Sequence of chain 1.A:
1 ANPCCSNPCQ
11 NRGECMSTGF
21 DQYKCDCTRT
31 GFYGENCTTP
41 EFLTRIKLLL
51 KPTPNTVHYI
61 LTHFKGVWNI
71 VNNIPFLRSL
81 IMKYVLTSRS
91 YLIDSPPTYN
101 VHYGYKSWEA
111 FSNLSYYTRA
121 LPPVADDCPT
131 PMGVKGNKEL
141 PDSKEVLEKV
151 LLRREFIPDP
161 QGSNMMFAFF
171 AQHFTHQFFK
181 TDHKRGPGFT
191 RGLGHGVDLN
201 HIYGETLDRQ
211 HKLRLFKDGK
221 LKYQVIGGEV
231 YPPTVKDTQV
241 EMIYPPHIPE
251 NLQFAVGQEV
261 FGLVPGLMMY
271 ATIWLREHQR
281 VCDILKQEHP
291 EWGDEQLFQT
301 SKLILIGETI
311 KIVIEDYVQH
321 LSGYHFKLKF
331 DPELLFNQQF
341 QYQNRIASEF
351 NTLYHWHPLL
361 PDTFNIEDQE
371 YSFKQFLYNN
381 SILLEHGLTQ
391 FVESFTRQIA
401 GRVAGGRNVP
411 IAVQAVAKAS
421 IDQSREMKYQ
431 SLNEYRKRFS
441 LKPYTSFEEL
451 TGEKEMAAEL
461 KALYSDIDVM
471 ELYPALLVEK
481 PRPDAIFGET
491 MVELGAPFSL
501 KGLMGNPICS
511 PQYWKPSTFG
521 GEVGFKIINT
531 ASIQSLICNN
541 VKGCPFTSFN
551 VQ

Binding-site contacts:
Ligand atom C2 contacts residue GLN375 of chain 1.A at 3.9 Å.
Ligand atom O7 contacts residue LYS374 of chain 1.A at 4.2 Å.
Ligand atom N2 contacts residue ASN379 of chain 1.A at 2.9 Å (h-bond).
Ligand atom C1 contacts residue ILE382 of chain 1.A at 4.0 Å (hydrophobic).
Ligand atom C1 contacts residue ASN379 of chain 1.A at 1.5 Å.
Ligand atom O5 contacts residue ILE382 of chain 1.A at 3.4 Å.
Ligand atom C1 contacts residue GLN375 of chain 1.A at 3.9 Å.
Ligand atom O5 contacts residue ASN379 of chain 1.A at 2.4 Å (h-bond).
Ligand atom C7 contacts residue ASN379 of chain 1.A at 3.9 Å.
Ligand atom C7 contacts residue GLN375 of chain 1.A at 3.9 Å.
Ligand atom O6 contacts residue TYR371 of chain 1.A at 3.7 Å.
Ligand atom C8 contacts residue LYS374 of chain 1.A at 4.0 Å.
Ligand atom N2 contacts residue GLN375 of chain 1.A at 4.0 Å.
Ligand atom O3 contacts residue GLN375 of chain 1.A at 3.7 Å.
Ligand atom O6 contacts residue ILE382 of chain 1.A at 3.5 Å.
Ligand atom O6 contacts residue SER381 of chain 1.A at 4.3 Å.
Ligand atom C5 contacts residue ASN379 of chain 1.A at 3.7 Å.
Ligand atom C4 contacts residue ASN379 of chain 1.A at 4.3 Å.
Ligand atom C6 contacts residue SER381 of chain 1.A at 4.5 Å.
Ligand atom O7 contacts residue GLN375 of chain 1.A at 3.2 Å.
Ligand atom C7 contacts residue LYS374 of chain 1.A at 4.3 Å.
Ligand atom C3 contacts residue ASN379 of chain 1.A at 3.9 Å.
Ligand atom C2 contacts residue ASN379 of chain 1.A at 2.5 Å.

The protein below binds the small molecule below.
Small molecule (SMILES): CC(=O)N[C@@H]1[C@@H](O)[C@H](O)[C@@H](CO)O[C@H]1O